This protein binds this small molecule.
Small molecule (SMILES): CC[C@@H](CO)Nc1nc(NCc2ccc(-c3ccccn3)cc2)c2ncn(C(C)C)c2n1

Sequence of chain 1.A:
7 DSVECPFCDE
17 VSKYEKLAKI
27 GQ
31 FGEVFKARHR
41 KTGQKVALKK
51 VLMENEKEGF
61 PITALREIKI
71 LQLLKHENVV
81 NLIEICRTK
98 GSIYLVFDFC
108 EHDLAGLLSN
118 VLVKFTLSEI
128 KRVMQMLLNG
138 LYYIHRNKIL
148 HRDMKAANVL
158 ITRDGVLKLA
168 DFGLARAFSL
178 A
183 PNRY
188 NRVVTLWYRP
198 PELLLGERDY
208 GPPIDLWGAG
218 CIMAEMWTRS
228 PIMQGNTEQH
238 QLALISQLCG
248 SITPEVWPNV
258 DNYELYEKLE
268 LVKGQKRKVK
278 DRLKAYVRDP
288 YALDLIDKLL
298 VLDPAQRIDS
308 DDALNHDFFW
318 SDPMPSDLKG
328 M

Binding-site contacts:
Ligand atom C9 contacts residue ALA47 of chain 1.A at 3.7 Å (hydrophobic).
Ligand atom C8 contacts residue ASP105 of chain 1.A at 3.6 Å.
Ligand atom O1 contacts residue GLN28 of chain 1.A at 3.8 Å.
Ligand atom CA' contacts residue CYS107 of chain 1.A at 3.1 Å (hydrophobic).
Ligand atom C1B contacts residue ILE26 of chain 1.A at 3.5 Å (hydrophobic).
Ligand atom C5 contacts residue LEU157 of chain 1.A at 3.2 Å (hydrophobic).
Ligand atom C4 contacts residue LEU157 of chain 1.A at 3.1 Å (hydrophobic).
Ligand atom N1B contacts residue ILE26 of chain 1.A at 3.9 Å.
Ligand atom C10 contacts residue PHE104 of chain 1.A at 3.5 Å (hydrophobic).
Ligand atom CA' contacts residue ASP110 of chain 1.A at 3.9 Å.
Ligand atom N3 contacts residue LEU157 of chain 1.A at 3.5 Å.
Ligand atom C6 contacts residue LEU157 of chain 1.A at 3.6 Å (hydrophobic).
Ligand atom C5' contacts residue ILE26 of chain 1.A at 3.9 Å (hydrophobic).
Ligand atom C11 contacts residue LEU157 of chain 1.A at 3.9 Å (hydrophobic).
Ligand atom N7 contacts residue CYS107 of chain 1.A at 3.1 Å (h-bond).
Ligand atom C8 contacts residue LEU157 of chain 1.A at 3.8 Å (hydrophobic).
Ligand atom C4' contacts residue ILE26 of chain 1.A at 3.8 Å (hydrophobic).
Ligand atom C2 contacts residue LEU157 of chain 1.A at 3.9 Å (hydrophobic).
Ligand atom C8 contacts residue CYS107 of chain 1.A at 3.4 Å (hydrophobic).
Ligand atom C13 contacts residue ASN155 of chain 1.A at 3.9 Å.
Ligand atom C2' contacts residue GLU108 of chain 1.A at 3.6 Å.
Ligand atom N6 contacts residue CYS107 of chain 1.A at 3.0 Å (h-bond).
Ligand atom C10 contacts residue ALA47 of chain 1.A at 3.4 Å (hydrophobic).
Ligand atom C11 contacts residue VAL80 of chain 1.A at 3.2 Å (hydrophobic).
Ligand atom C3B contacts residue LYS25 of chain 1.A at 3.7 Å.
Ligand atom C2' contacts residue CYS107 of chain 1.A at 3.6 Å (hydrophobic).
Ligand atom O1 contacts residue GLY27 of chain 1.A at 3.8 Å.
Ligand atom CA' contacts residue HIS109 of chain 1.A at 3.5 Å.
Ligand atom N1 contacts residue LEU157 of chain 1.A at 3.7 Å.
Ligand atom N9 contacts residue LEU157 of chain 1.A at 3.5 Å.
Ligand atom C2B contacts residue ILE26 of chain 1.A at 3.8 Å (hydrophobic).
Ligand atom C14 contacts residue ASP168 of chain 1.A at 3.1 Å.
Ligand atom C6' contacts residue ASP110 of chain 1.A at 3.9 Å.
Ligand atom C3' contacts residue PHE106 of chain 1.A at 3.5 Å (hydrophobic).
Ligand atom N7 contacts residue LEU157 of chain 1.A at 3.6 Å.
Ligand atom C2' contacts residue PHE106 of chain 1.A at 3.4 Å (hydrophobic).
Ligand atom C14 contacts residue ASN155 of chain 1.A at 3.2 Å.
Ligand atom C1' contacts residue CYS107 of chain 1.A at 3.9 Å (hydrophobic).
Ligand atom N9 contacts residue ALA47 of chain 1.A at 3.6 Å.
Ligand atom C8 contacts residue ALA47 of chain 1.A at 3.4 Å (hydrophobic).